A small-molecule ligand and the protein it binds are described below.
Small molecule (SMILES): Nc1nc2[nH]cnc2c(=O)[nH]1

Sequence of chain 30.B:
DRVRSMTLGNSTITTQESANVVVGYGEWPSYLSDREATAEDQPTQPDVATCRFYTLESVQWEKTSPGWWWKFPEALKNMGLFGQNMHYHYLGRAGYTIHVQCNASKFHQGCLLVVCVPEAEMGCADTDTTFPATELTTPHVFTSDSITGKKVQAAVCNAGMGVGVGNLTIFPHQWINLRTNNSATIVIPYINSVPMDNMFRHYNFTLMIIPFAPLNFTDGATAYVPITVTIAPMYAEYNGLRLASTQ

Binding-site contacts:
Ligand atom C6 contacts residue TRP38 of chain 30.B at 3.9 Å (hydrophobic).
Ligand atom O6 contacts residue LYS58 of chain 30.D at 4.2 Å.
Ligand atom C4 contacts residue TRP38 of chain 30.B at 4.1 Å (hydrophobic).
Ligand atom C2 contacts residue TRP38 of chain 30.B at 4.2 Å (hydrophobic).
Ligand atom N9 contacts residue TRP38 of chain 30.B at 4.4 Å.
Ligand atom N1 contacts residue TRP38 of chain 30.B at 4.1 Å.
Ligand atom N3 contacts residue TRP38 of chain 30.B at 4.3 Å.
Ligand atom C8 contacts residue TRP38 of chain 30.B at 4.1 Å (hydrophobic).
Ligand atom N1 contacts residue LYS58 of chain 30.D at 4.0 Å.
Ligand atom C5 contacts residue TRP38 of chain 30.B at 3.9 Å (hydrophobic).
Ligand atom N7 contacts residue TRP38 of chain 30.B at 3.7 Å.
Ligand atom O6 contacts residue TRP38 of chain 30.B at 3.7 Å.

Sequence of chain 30.D:
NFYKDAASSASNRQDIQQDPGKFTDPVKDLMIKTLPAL